Binding-site contacts:
Ligand atom CD1 contacts residue TYR38 of chain 37.N at 4.4 Å (hydrophobic).
Ligand atom CZ contacts residue PHE31 of chain 37.N at 4.3 Å (hydrophobic).
Ligand atom CE2 contacts residue ASP55 of chain 37.O at 3.6 Å.
Ligand atom CB contacts residue THR49 of chain 37.O at 4.0 Å.
Ligand atom O contacts residue PRO48 of chain 37.O at 3.4 Å.
Ligand atom CZ contacts residue PHE31 of chain 37.N at 4.2 Å (hydrophobic).
Ligand atom CB contacts residue VAL56 of chain 37.O at 4.2 Å (hydrophobic).
Ligand atom CD2 contacts residue ASP55 of chain 37.O at 3.8 Å.
Ligand atom CD1 contacts residue ALA34 of chain 37.N at 4.3 Å (hydrophobic).
Ligand atom CB contacts residue ALA34 of chain 37.N at 4.3 Å (hydrophobic).
Ligand atom CB contacts residue PRO48 of chain 37.O at 3.9 Å (hydrophobic).
Ligand atom O contacts residue THR49 of chain 37.O at 4.2 Å.
Ligand atom C contacts residue PRO48 of chain 37.O at 3.9 Å (hydrophobic).
Ligand atom N contacts residue PRO52 of chain 37.O at 4.0 Å.
Ligand atom OG1 contacts residue PRO48 of chain 37.O at 3.1 Å.
Ligand atom CB contacts residue TYR38 of chain 37.N at 3.6 Å (hydrophobic).
Ligand atom C contacts residue PRO52 of chain 37.O at 4.2 Å (hydrophobic).
Ligand atom OG1 contacts residue THR49 of chain 37.O at 4.2 Å.
Ligand atom CG contacts residue TYR38 of chain 37.N at 3.7 Å (hydrophobic).
Ligand atom CE2 contacts residue THR599 of chain 37.O at 4.2 Å.
Ligand atom NH1 contacts residue MET606 of chain 37.O at 4.0 Å.
Ligand atom CA contacts residue PRO52 of chain 37.O at 4.1 Å (hydrophobic).
Ligand atom C contacts residue VAL50 of chain 37.O at 3.6 Å (hydrophobic).
Ligand atom CD2 contacts residue TYR38 of chain 37.N at 3.8 Å (hydrophobic).
Ligand atom CB contacts residue PRO52 of chain 37.O at 3.8 Å (hydrophobic).
Ligand atom O contacts residue GLY17 of chain 37.O at 4.0 Å.
Ligand atom NH1 contacts residue PHE31 of chain 37.N at 3.0 Å.
Ligand atom N contacts residue VAL50 of chain 37.O at 4.2 Å.
Ligand atom NH2 contacts residue MET606 of chain 37.O at 4.2 Å.
Ligand atom CD2 contacts residue HIS54 of chain 37.O at 4.4 Å.
Ligand atom O contacts residue VAL50 of chain 37.O at 3.7 Å.
Ligand atom CA contacts residue VAL50 of chain 37.O at 3.0 Å (hydrophobic).
Ligand atom NH1 contacts residue GLY27 of chain 37.N at 4.4 Å.
Ligand atom CD2 contacts residue VAL56 of chain 37.O at 3.8 Å (hydrophobic).
Ligand atom CA contacts residue ALA51 of chain 37.O at 4.4 Å (hydrophobic).
Ligand atom CA contacts residue PRO48 of chain 37.O at 4.2 Å (hydrophobic).
Ligand atom N contacts residue VAL50 of chain 37.O at 3.6 Å (h-bond).
Ligand atom O contacts residue ALA34 of chain 37.N at 4.1 Å.
Ligand atom O contacts residue PRO52 of chain 37.O at 4.0 Å.
Ligand atom NH2 contacts residue THR602 of chain 37.O at 4.4 Å.

Sequence of chain 37.P:
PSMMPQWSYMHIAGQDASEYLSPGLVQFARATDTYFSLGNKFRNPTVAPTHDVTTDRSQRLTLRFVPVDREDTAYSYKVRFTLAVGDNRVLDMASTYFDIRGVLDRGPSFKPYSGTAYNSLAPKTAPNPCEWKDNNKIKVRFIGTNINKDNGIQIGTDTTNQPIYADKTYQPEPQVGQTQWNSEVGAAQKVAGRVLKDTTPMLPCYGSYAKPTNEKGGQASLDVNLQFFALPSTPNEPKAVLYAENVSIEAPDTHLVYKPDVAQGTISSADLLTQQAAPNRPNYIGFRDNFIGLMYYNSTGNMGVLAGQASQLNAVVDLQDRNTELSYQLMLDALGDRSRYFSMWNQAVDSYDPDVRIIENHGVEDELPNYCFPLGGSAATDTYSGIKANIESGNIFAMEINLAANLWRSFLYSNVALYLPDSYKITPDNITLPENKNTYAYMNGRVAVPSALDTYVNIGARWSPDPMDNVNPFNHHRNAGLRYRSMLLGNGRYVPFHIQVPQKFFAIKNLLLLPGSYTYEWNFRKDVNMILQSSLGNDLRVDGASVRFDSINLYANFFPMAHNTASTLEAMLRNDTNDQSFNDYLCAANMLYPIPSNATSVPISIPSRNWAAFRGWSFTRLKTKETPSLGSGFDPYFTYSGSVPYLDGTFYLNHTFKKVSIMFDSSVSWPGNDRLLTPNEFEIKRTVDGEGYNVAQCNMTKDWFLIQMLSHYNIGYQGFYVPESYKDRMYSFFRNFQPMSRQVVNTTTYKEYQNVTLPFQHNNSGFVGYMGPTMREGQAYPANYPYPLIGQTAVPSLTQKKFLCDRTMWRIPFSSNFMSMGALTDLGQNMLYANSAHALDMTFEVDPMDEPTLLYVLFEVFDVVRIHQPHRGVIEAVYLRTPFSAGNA

The small molecule below binds the protein below.
Small molecule (SMILES): CSCC[C@H](NC(=O)[C@H](Cc1ccccc1)NC(=O)[C@H]1CCCN1C(=O)[C@@H](N)CCCN=C(N)N)C(=O)NCC(=O)N[C@@H](C=O)[C@@H](C)O

Sequence of chain 37.O:
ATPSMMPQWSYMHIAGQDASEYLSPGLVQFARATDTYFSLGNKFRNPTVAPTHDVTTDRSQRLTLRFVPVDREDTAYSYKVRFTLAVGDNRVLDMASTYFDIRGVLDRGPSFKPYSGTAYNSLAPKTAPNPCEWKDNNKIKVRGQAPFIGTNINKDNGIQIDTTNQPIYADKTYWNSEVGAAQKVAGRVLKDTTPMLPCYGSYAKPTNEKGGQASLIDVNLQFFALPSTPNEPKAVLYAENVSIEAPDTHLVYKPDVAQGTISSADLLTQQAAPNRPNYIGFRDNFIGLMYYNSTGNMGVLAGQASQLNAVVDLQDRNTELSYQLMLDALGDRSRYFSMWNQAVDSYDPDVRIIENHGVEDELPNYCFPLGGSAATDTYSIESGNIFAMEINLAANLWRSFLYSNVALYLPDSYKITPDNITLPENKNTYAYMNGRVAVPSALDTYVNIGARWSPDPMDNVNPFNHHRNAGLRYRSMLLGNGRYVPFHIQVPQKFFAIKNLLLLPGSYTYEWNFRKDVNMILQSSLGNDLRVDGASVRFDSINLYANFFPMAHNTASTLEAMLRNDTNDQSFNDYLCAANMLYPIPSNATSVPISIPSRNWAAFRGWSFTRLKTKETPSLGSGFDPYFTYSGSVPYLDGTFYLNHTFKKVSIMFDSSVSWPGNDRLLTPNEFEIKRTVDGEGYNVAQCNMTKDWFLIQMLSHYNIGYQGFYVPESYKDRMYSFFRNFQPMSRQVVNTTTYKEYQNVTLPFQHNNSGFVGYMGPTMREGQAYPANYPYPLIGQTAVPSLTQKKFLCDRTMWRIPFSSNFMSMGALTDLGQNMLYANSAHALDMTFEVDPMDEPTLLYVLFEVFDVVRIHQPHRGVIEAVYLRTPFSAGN

Sequence of chain 37.N:
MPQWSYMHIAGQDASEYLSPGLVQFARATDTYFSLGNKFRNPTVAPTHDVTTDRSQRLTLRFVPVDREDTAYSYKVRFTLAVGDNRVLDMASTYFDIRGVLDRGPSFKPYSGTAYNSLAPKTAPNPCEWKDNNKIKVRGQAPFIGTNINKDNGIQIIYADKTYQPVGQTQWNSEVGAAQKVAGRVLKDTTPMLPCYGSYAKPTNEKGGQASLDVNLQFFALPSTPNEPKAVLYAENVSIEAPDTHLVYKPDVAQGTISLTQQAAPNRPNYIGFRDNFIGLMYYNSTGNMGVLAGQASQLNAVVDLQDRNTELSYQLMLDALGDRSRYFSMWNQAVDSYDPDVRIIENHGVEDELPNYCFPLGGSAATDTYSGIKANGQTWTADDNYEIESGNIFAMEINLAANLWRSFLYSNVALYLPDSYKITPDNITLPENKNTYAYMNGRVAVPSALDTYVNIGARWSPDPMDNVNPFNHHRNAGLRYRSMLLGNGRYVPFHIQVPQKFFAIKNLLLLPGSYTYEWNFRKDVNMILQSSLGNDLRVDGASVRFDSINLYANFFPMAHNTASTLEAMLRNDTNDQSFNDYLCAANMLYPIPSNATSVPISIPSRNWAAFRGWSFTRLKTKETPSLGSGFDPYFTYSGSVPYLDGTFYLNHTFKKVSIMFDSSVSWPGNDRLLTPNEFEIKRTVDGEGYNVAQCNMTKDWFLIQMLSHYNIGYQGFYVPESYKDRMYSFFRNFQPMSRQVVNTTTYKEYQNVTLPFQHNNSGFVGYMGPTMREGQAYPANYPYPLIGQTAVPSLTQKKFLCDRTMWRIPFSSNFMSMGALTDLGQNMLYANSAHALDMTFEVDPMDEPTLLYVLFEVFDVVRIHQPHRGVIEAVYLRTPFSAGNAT